Sequence of chain 2.A:
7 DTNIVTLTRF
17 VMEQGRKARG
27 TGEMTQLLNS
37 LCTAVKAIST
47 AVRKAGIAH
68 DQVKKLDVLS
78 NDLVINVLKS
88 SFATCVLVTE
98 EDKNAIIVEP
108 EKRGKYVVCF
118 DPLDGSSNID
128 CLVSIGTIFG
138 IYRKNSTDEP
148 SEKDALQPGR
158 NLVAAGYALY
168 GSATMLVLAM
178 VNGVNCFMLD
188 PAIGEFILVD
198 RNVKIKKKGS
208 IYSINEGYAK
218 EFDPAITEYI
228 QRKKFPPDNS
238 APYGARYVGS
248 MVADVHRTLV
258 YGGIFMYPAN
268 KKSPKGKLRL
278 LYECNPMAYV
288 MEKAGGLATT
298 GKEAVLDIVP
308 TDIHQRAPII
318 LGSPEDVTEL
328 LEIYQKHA

This small molecule binds to this protein.
Small molecule (SMILES): O=P(O)(O)OC[C@H]1O[C@](O)(COP(=O)(O)O)[C@@H](O)[C@@H]1O

Binding-site contacts:
Ligand atom O5 contacts residue AFP1 of chain 2.C at 0.4 Å (h-bond).
Ligand atom O6P contacts residue TYR244 of chain 2.A at 2.6 Å (h-bond).
Ligand atom C1 contacts residue AFP1 of chain 2.C at 1.2 Å.
Ligand atom O4P contacts residue ARG243 of chain 2.B at 2.4 Å (salt-bridge).
Ligand atom O1P contacts residue AFP1 of chain 2.C at 1.1 Å (h-bond).
Ligand atom O4 contacts residue AFP1 of chain 2.C at 0.6 Å (h-bond).
Ligand atom O4P contacts residue AFP1 of chain 2.C at 0.3 Å (h-bond).
Ligand atom C3 contacts residue AFP1 of chain 2.C at 0.3 Å.
Ligand atom C2 contacts residue AFP1 of chain 2.C at 0.6 Å.
Ligand atom O6 contacts residue AFP1 of chain 2.C at 0.4 Å (h-bond).
Ligand atom O1 contacts residue AFP1 of chain 2.C at 0.8 Å (h-bond).
Ligand atom O3 contacts residue AFP1 of chain 2.C at 0.2 Å (h-bond).
Ligand atom O3P contacts residue GLY122 of chain 2.A at 2.7 Å (h-bond).
Ligand atom C4 contacts residue AFP1 of chain 2.C at 0.2 Å.
Ligand atom O2P contacts residue AFP1 of chain 2.C at 0.8 Å (h-bond).
Ligand atom O5P contacts residue TYR264 of chain 2.A at 3.3 Å (h-bond).
Ligand atom O5P contacts residue AFP1 of chain 2.C at 0.3 Å (h-bond).
Ligand atom O3 contacts residue MET248 of chain 2.A at 2.9 Å (h-bond).
Ligand atom O4 contacts residue MET248 of chain 2.A at 3.4 Å (h-bond).
Ligand atom O5P contacts residue TYR215 of chain 2.A at 2.8 Å (h-bond).
Ligand atom C4 contacts residue MET248 of chain 2.A at 3.6 Å (hydrophobic).
Ligand atom O5 contacts residue LYS274 of chain 2.A at 2.9 Å (salt-bridge).
Ligand atom P2 contacts residue AFP1 of chain 2.C at 0.4 Å.
Ligand atom O2 contacts residue AFP1 of chain 2.C at 0.9 Å.
Ligand atom O3 contacts residue ASP121 of chain 2.A at 2.9 Å (salt-bridge).
Ligand atom O1 contacts residue GLY122 of chain 2.A at 3.5 Å.
Ligand atom P2 contacts residue ASN212 of chain 2.A at 3.5 Å.
Ligand atom O3P contacts residue ASP121 of chain 2.A at 3.0 Å (salt-bridge).
Ligand atom O3P contacts residue AFP1 of chain 2.C at 1.0 Å (h-bond).
Ligand atom O2 contacts residue GLY246 of chain 2.A at 3.5 Å (h-bond).
Ligand atom P1 contacts residue GLY122 of chain 2.A at 3.5 Å.
Ligand atom O6P contacts residue TYR264 of chain 2.A at 3.3 Å.
Ligand atom O6P contacts residue ASN212 of chain 2.A at 3.1 Å (h-bond).
Ligand atom C6 contacts residue AFP1 of chain 2.C at 0.2 Å.
Ligand atom O2P contacts residue ARG276 of chain 2.A at 2.8 Å (salt-bridge).
Ligand atom O6 contacts residue LYS274 of chain 2.A at 3.1 Å (salt-bridge).
Ligand atom O4P contacts residue ASN212 of chain 2.A at 3.3 Å (h-bond).
Ligand atom P1 contacts residue AFP1 of chain 2.C at 0.8 Å.
Ligand atom C5 contacts residue AFP1 of chain 2.C at 0.1 Å.
Ligand atom O6P contacts residue AFP1 of chain 2.C at 0.4 Å (h-bond).

Sequence of chain 2.B:
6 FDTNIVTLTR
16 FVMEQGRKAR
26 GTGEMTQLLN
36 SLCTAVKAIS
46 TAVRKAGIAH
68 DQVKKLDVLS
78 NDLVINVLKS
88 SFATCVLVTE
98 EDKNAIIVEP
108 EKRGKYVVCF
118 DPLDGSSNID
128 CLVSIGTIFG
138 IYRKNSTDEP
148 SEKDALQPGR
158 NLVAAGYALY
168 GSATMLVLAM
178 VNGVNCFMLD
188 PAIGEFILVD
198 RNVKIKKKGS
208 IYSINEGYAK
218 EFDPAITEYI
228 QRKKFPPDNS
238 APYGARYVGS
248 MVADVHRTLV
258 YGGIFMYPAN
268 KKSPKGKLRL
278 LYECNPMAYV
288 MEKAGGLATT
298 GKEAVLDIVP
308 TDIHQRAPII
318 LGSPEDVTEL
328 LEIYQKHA